The protein below binds the small molecule below.
Small molecule (SMILES): COc1cc2c(cc1Nc1ncc(C(N)=O)c(Nc3c(F)cccc3C(F)(F)F)n1)CN(C)CC2

Sequence of chain 1.A:
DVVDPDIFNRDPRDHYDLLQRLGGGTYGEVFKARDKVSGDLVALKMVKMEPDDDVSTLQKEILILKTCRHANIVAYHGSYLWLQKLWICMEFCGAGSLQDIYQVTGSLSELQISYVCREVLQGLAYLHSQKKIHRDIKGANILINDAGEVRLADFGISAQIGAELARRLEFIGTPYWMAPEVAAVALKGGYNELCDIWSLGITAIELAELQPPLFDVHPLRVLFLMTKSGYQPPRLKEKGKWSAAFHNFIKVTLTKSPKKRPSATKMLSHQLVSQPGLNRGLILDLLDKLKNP

Binding-site contacts:
Ligand atom N3 contacts residue LEU143 of chain 1.A at 3.6 Å.
Ligand atom N22 contacts residue CYS93 of chain 1.A at 3.1 Å (h-bond).
Ligand atom O29 contacts residue CYS93 of chain 1.A at 3.2 Å (h-bond).
Ligand atom N9 contacts residue MET90 of chain 1.A at 3.3 Å.
Ligand atom O8 contacts residue MET90 of chain 1.A at 3.5 Å.
Ligand atom C14 contacts residue GLY24 of chain 1.A at 3.5 Å.
Ligand atom C13 contacts residue GLY25 of chain 1.A at 3.8 Å.
Ligand atom C34 contacts residue ASP100 of chain 1.A at 3.2 Å.
Ligand atom C26 contacts residue ASP100 of chain 1.A at 3.6 Å.
Ligand atom O29 contacts residue PHE92 of chain 1.A at 3.6 Å.
Ligand atom F21 contacts residue ALA153 of chain 1.A at 3.5 Å.
Ligand atom F21 contacts residue LEU143 of chain 1.A at 3.4 Å.
Ligand atom F17 contacts residue LEU22 of chain 1.A at 3.3 Å.
Ligand atom F20 contacts residue ASN141 of chain 1.A at 3.2 Å.
Ligand atom C30 contacts residue PHE92 of chain 1.A at 3.6 Å (hydrophobic).
Ligand atom C4 contacts residue LEU143 of chain 1.A at 3.4 Å (hydrophobic).
Ligand atom C30 contacts residue GLY94 of chain 1.A at 3.2 Å.
Ligand atom C35 contacts residue ASP100 of chain 1.A at 3.2 Å.
Ligand atom C15 contacts residue GLY23 of chain 1.A at 3.8 Å.
Ligand atom N1 contacts residue CYS93 of chain 1.A at 3.1 Å (h-bond).
Ligand atom C6 contacts residue GLU91 of chain 1.A at 3.4 Å.
Ligand atom C16 contacts residue VAL30 of chain 1.A at 3.6 Å (hydrophobic).
Ligand atom F17 contacts residue VAL30 of chain 1.A at 3.0 Å.
Ligand atom N9 contacts residue ALA43 of chain 1.A at 3.7 Å.
Ligand atom C23 contacts residue GLY96 of chain 1.A at 3.6 Å.
Ligand atom C34 contacts residue LEU22 of chain 1.A at 3.6 Å (hydrophobic).
Ligand atom C32 contacts residue LEU22 of chain 1.A at 3.5 Å (hydrophobic).
Ligand atom N1 contacts residue LEU143 of chain 1.A at 3.7 Å.
Ligand atom C6 contacts residue ALA43 of chain 1.A at 3.8 Å (hydrophobic).
Ligand atom F19 contacts residue ASP154 of chain 1.A at 3.4 Å.
Ligand atom C25 contacts residue ASP100 of chain 1.A at 3.5 Å.
Ligand atom C5 contacts residue LEU143 of chain 1.A at 3.3 Å (hydrophobic).
Ligand atom C31 contacts residue ASP100 of chain 1.A at 3.5 Å.
Ligand atom C6 contacts residue LEU143 of chain 1.A at 3.5 Å (hydrophobic).
Ligand atom F20 contacts residue ASP154 of chain 1.A at 3.3 Å.
Ligand atom N33 contacts residue ASP100 of chain 1.A at 2.7 Å (salt-bridge).
Ligand atom N9 contacts residue GLU91 of chain 1.A at 2.9 Å (salt-bridge).
Ligand atom C28 contacts residue GLY96 of chain 1.A at 3.6 Å.
Ligand atom C32 contacts residue ASP100 of chain 1.A at 3.3 Å.
Ligand atom C6 contacts residue CYS93 of chain 1.A at 3.5 Å (hydrophobic).